Sequence of chain 1.E:
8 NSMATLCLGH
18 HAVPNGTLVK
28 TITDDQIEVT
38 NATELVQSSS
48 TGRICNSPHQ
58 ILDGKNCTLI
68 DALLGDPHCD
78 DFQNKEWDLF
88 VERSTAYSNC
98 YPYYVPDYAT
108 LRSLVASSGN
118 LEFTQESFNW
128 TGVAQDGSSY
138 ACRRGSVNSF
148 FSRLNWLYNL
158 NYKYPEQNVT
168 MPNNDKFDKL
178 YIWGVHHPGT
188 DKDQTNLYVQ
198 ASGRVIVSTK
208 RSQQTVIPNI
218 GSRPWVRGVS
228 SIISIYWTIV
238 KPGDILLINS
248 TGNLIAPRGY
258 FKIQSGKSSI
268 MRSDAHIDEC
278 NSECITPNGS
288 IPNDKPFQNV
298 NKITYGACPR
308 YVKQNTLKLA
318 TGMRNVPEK

Binding-site contacts:
Ligand atom C6 contacts residue ASN165 of chain 1.A at 4.2 Å.
Ligand atom O5 contacts residue SER219 of chain 1.E at 4.1 Å.
Ligand atom C1 contacts residue ASN165 of chain 1.A at 1.4 Å.
Ligand atom C3 contacts residue ASN165 of chain 1.A at 3.8 Å.
Ligand atom O6 contacts residue TRP222 of chain 1.E at 3.4 Å.
Ligand atom C3 contacts residue TYR137 of chain 1.E at 4.1 Å (hydrophobic).
Ligand atom O7 contacts residue NAG1 of chain 1.K at 4.1 Å.
Ligand atom C7 contacts residue NAG2 of chain 1.K at 4.2 Å.
Ligand atom C5 contacts residue LEU244 of chain 1.A at 3.9 Å (hydrophobic).
Ligand atom O5 contacts residue LEU244 of chain 1.A at 4.1 Å.
Ligand atom C5 contacts residue ASN165 of chain 1.A at 3.7 Å.
Ligand atom O5 contacts residue ASN165 of chain 1.A at 2.4 Å (h-bond).
Ligand atom O7 contacts residue NAG2 of chain 1.K at 3.6 Å.
Ligand atom C8 contacts residue NAG1 of chain 1.K at 3.5 Å.
Ligand atom N2 contacts residue SER219 of chain 1.E at 3.5 Å (h-bond).
Ligand atom O3 contacts residue TYR137 of chain 1.E at 3.5 Å (h-bond).
Ligand atom C8 contacts residue PRO221 of chain 1.E at 4.0 Å (hydrophobic).
Ligand atom N2 contacts residue NAG1 of chain 1.K at 3.9 Å.
Ligand atom C2 contacts residue SER219 of chain 1.E at 3.5 Å.
Ligand atom O4 contacts residue TRP222 of chain 1.E at 3.9 Å.
Ligand atom C2 contacts residue TRP222 of chain 1.E at 4.0 Å (hydrophobic).
Ligand atom C2 contacts residue TRP222 of chain 1.E at 4.2 Å (hydrophobic).
Ligand atom C3 contacts residue TRP222 of chain 1.E at 4.0 Å (hydrophobic).
Ligand atom C8 contacts residue NAG2 of chain 1.K at 3.8 Å.
Ligand atom C7 contacts residue NAG1 of chain 1.K at 3.7 Å.
Ligand atom C7 contacts residue ASN165 of chain 1.A at 3.9 Å.
Ligand atom O7 contacts residue ILE242 of chain 1.A at 4.0 Å.
Ligand atom C2 contacts residue ASN165 of chain 1.A at 2.5 Å.
Ligand atom O7 contacts residue LEU244 of chain 1.A at 4.1 Å.
Ligand atom N2 contacts residue ASN165 of chain 1.A at 2.9 Å (h-bond).
Ligand atom O3 contacts residue TRP222 of chain 1.E at 3.9 Å.
Ligand atom C5 contacts residue SER219 of chain 1.E at 3.9 Å.
Ligand atom O7 contacts residue THR167 of chain 1.A at 3.9 Å.
Ligand atom C8 contacts residue TRP222 of chain 1.E at 3.2 Å (hydrophobic).
Ligand atom C6 contacts residue THR167 of chain 1.A at 4.0 Å.
Ligand atom C1 contacts residue SER219 of chain 1.E at 3.3 Å.
Ligand atom C3 contacts residue SER219 of chain 1.E at 3.3 Å.
Ligand atom C4 contacts residue SER219 of chain 1.E at 4.0 Å.
Ligand atom C6 contacts residue LEU244 of chain 1.A at 3.6 Å (hydrophobic).
Ligand atom C5 contacts residue TRP222 of chain 1.E at 3.7 Å (hydrophobic).

Sequence of chain 1.A:
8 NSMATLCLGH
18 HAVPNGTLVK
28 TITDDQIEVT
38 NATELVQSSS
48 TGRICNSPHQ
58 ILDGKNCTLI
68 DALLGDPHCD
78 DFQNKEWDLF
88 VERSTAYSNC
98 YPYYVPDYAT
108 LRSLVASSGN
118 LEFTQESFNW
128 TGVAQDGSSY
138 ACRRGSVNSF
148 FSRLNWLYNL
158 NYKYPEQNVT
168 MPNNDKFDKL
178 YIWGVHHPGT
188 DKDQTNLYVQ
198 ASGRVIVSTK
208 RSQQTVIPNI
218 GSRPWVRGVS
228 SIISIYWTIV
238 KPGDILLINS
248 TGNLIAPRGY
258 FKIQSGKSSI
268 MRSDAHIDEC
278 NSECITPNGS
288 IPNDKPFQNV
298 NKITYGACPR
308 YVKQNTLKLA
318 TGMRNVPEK

A small-molecule ligand and the protein it binds are described below.
Small molecule (SMILES): CC(=O)N[C@H]1[C@H](O[C@H]2[C@H](O)[C@@H](NC(C)=O)CO[C@@H]2CO)O[C@H](CO)[C@@H](O[C@H]2O[C@H](CO[C@H]3O[C@H](CO)[C@@H](O)[C@H](O)[C@@H]3O)[C@@H](O)[C@H](O[C@H]3O[C@H](CO)[C@@H](O)[C@H](O)[C@@H]3O[C@H]3O[C@H](CO)[C@@H](O)[C@H](O)[C@@H]3O)[C@@H]2O)[C@@H]1O